This protein binds this small molecule.
Small molecule (SMILES): Cc1cc(CCCCCCCOc2ccc(C3=N[C@@H](C)CO3)cc2)on1

Sequence of chain 45.C:
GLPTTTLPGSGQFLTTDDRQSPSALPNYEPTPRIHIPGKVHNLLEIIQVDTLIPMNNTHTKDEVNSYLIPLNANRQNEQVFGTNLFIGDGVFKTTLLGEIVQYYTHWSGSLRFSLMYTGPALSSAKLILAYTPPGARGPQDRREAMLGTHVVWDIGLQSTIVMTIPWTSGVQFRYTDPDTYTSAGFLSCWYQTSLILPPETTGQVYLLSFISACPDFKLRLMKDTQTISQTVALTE

Sequence of chain 45.A:
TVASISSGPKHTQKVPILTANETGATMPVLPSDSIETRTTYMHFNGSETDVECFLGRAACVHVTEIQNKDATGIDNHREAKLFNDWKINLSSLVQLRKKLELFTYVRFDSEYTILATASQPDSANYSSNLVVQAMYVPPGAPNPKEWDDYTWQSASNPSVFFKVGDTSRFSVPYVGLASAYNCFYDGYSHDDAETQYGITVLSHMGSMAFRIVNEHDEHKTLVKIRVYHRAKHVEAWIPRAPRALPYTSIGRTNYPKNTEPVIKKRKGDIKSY

Binding-site contacts:
Ligand atom O1 contacts residue VAL188 of chain 45.A at 3.8 Å.
Ligand atom C7C contacts residue TYR197 of chain 45.A at 3.8 Å (hydrophobic).
Ligand atom N2 contacts residue PHE186 of chain 45.A at 3.7 Å.
Ligand atom C5B contacts residue TYR197 of chain 45.A at 3.8 Å (hydrophobic).
Ligand atom C2C contacts residue VAL188 of chain 45.A at 3.2 Å (hydrophobic).
Ligand atom C3C contacts residue VAL188 of chain 45.A at 3.3 Å (hydrophobic).
Ligand atom C7C contacts residue VAL191 of chain 45.A at 4.0 Å (hydrophobic).
Ligand atom C6C contacts residue VAL191 of chain 45.A at 3.2 Å (hydrophobic).
Ligand atom C4 contacts residue TYR152 of chain 45.A at 3.9 Å (hydrophobic).
Ligand atom C1C contacts residue TYR152 of chain 45.A at 4.0 Å (hydrophobic).
Ligand atom C5 contacts residue PHE186 of chain 45.A at 3.5 Å (hydrophobic).
Ligand atom C3 contacts residue PRO174 of chain 45.A at 3.8 Å (hydrophobic).
Ligand atom N2 contacts residue PRO174 of chain 45.A at 3.9 Å.
Ligand atom C4B contacts residue LEU106 of chain 45.A at 4.0 Å (hydrophobic).
Ligand atom CM1 contacts residue SER107 of chain 45.A at 3.9 Å.
Ligand atom O1 contacts residue PHE186 of chain 45.A at 3.5 Å.
Ligand atom C7C contacts residue TYR128 of chain 45.A at 3.6 Å (hydrophobic).
Ligand atom C31 contacts residue SER175 of chain 45.A at 3.6 Å.
Ligand atom C3C contacts residue TYR128 of chain 45.A at 3.9 Å (hydrophobic).
Ligand atom C31 contacts residue PRO174 of chain 45.A at 3.4 Å (hydrophobic).
Ligand atom C4 contacts residue MET224 of chain 45.A at 3.8 Å (hydrophobic).
Ligand atom C4A contacts residue ASN198 of chain 45.A at 3.9 Å.
Ligand atom O1 contacts residue ALA24 of chain 45.C at 3.6 Å.
Ligand atom C2C contacts residue TYR152 of chain 45.A at 4.0 Å (hydrophobic).
Ligand atom C4C contacts residue TYR152 of chain 45.A at 3.8 Å (hydrophobic).
Ligand atom C5B contacts residue LEU106 of chain 45.A at 3.8 Å (hydrophobic).
Ligand atom C4C contacts residue ILE104 of chain 45.A at 3.9 Å (hydrophobic).
Ligand atom C5 contacts residue TYR152 of chain 45.A at 3.8 Å (hydrophobic).
Ligand atom C5C contacts residue ILE104 of chain 45.A at 3.8 Å (hydrophobic).
Ligand atom O1B contacts residue ILE104 of chain 45.A at 3.9 Å.
Ligand atom C6B contacts residue TYR197 of chain 45.A at 3.7 Å (hydrophobic).
Ligand atom C5C contacts residue TYR128 of chain 45.A at 3.5 Å (hydrophobic).
Ligand atom O1B contacts residue TYR128 of chain 45.A at 3.9 Å.
Ligand atom C31 contacts residue ALA150 of chain 45.A at 3.1 Å (hydrophobic).
Ligand atom O1 contacts residue TYR152 of chain 45.A at 3.9 Å.
Ligand atom C3 contacts residue PHE186 of chain 45.A at 3.8 Å (hydrophobic).
Ligand atom N2 contacts residue ALA24 of chain 45.C at 3.4 Å.
Ligand atom C31 contacts residue VAL176 of chain 45.A at 3.3 Å (hydrophobic).
Ligand atom C6B contacts residue LEU106 of chain 45.A at 4.0 Å (hydrophobic).
Ligand atom C4 contacts residue PHE186 of chain 45.A at 3.6 Å (hydrophobic).